Binding-site contacts:
Ligand atom OP2 contacts residue ARG358 of chain 1.A at 4.1 Å.
Ligand atom C4' contacts residue GLY287 of chain 1.A at 4.3 Å.
Ligand atom N4 contacts residue ILE65 of chain 1.A at 3.5 Å.
Ligand atom O2 contacts residue ILE65 of chain 1.A at 3.3 Å.
Ligand atom C5' contacts residue GLY287 of chain 1.A at 4.5 Å.
Ligand atom OP1 contacts residue PHE63 of chain 1.A at 3.5 Å.
Ligand atom O2' contacts residue LEU285 of chain 1.A at 4.3 Å.
Ligand atom C5 contacts residue ILE65 of chain 1.A at 4.1 Å (hydrophobic).
Ligand atom C4' contacts residue GLU91 of chain 1.A at 4.2 Å.
Ligand atom O2' contacts residue GLN93 of chain 1.A at 4.2 Å.
Ligand atom P contacts residue PHE63 of chain 1.A at 4.2 Å.
Ligand atom C5' contacts residue GLU91 of chain 1.A at 4.5 Å.
Ligand atom O3' contacts residue GLY287 of chain 1.A at 4.4 Å.
Ligand atom C5' contacts residue LEU285 of chain 1.A at 4.5 Å (hydrophobic).
Ligand atom O4' contacts residue PHE63 of chain 1.A at 4.4 Å.
Ligand atom C4 contacts residue ILE65 of chain 1.A at 3.5 Å (hydrophobic).
Ligand atom C2 contacts residue ILE65 of chain 1.A at 3.6 Å (hydrophobic).
Ligand atom C5' contacts residue PHE63 of chain 1.A at 4.4 Å (hydrophobic).
Ligand atom O2' contacts residue GLU91 of chain 1.A at 3.8 Å.
Ligand atom N1 contacts residue ILE65 of chain 1.A at 4.1 Å.
Ligand atom N3 contacts residue ILE65 of chain 1.A at 3.7 Å.

Sequence of chain 1.A:
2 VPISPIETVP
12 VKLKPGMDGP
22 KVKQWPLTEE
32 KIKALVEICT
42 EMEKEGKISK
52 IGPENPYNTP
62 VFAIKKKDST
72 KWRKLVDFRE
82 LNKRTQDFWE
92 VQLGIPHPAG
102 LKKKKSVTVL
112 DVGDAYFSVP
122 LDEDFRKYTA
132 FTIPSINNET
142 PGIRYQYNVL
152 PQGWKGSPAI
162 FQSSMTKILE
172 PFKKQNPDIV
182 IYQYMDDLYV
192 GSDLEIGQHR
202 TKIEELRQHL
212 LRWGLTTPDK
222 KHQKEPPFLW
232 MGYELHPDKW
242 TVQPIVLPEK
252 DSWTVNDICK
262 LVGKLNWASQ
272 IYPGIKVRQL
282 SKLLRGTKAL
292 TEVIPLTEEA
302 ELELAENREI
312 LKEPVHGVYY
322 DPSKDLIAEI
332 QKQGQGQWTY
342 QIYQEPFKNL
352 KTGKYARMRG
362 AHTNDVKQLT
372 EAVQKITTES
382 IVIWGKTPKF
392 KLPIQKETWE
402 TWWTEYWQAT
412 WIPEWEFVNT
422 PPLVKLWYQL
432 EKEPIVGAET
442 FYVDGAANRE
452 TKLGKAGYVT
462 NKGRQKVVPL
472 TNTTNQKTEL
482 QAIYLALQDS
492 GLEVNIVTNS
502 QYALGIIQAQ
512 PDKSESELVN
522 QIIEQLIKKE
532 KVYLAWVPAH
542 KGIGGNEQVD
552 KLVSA

The small molecule below binds the protein below.
Small molecule (SMILES): Nc1ccn([C@@H]2O[C@H](CO[P](=O)(O)O[C@H]3[C@@H](O)[C@H](n4ccc(N)nc4=O)O[C@@H]3CO[P](=O)(O)O[C@H]3[C@@H](O)[C@H](n4ccc(N)nc4=O)O[C@@H]3CO[P](=O)(O)O[C@H]3[C@@H](O)[C@H](n4cnc5c(=O)nc(N)[nH]c54)O[C@@H]3CO[P](=O)(O)O[C@H]3[C@@H](O)[C@H](n4ccc(N)nc4=O)O[C@@H]3CO[P](=O)(O)O[C@H]3[C@@H](O)[C@H](n4cnc5c(=O)nc(N)[nH]c54)O[C@@H]3CO[P](=O)(O)O[C@H]3[C@@H](O)[C@H](n4cnc5c(=O)nc(N)[nH]c54)O[C@@H]3CO[P](=O)(O)O[C@H]3[C@@H](O)[C@H](n4ccc(N)nc4=O)O[C@@H]3COP(=O)=O)[C@@H](O[P](=O)(O)OC[C@H]3O[C@@H](n4cnc5c(=O)nc(N)[nH]c54)[C@H](O)[C@@H]3O)[C@H]2O)c(=O)n1